This protein binds this small molecule.
Small molecule (SMILES): O=c1ccn([C@@H]2O[C@H](CO[P](=O)(O)O[C@H]3[C@@H](O)[C@H](n4ccc(=O)[nH]c4=O)O[C@@H]3CO[P](=O)(O)O[C@H]3[C@@H](O)[C@H](n4ccc(=O)[nH]c4=O)O[C@@H]3CO[P](=O)(O)O[C@H]3[C@@H](O)[C@H](n4ccc(=O)[nH]c4=O)O[C@@H]3CO)[C@@H](O)[C@H]2O)c(=O)[nH]1

Binding-site contacts:
Ligand atom C2' contacts residue LYS49 of chain 7.F at 4.0 Å.
Ligand atom C1' contacts residue LYS49 of chain 7.F at 3.8 Å.
Ligand atom O2 contacts residue LYS49 of chain 7.F at 3.0 Å (salt-bridge).
Ligand atom O2 contacts residue ARG57 of chain 7.F at 3.0 Å.
Ligand atom C2 contacts residue LYS49 of chain 7.F at 3.9 Å.
Ligand atom N1 contacts residue ARG57 of chain 7.F at 2.7 Å (salt-bridge).
Ligand atom N3 contacts residue ARG57 of chain 7.F at 3.1 Å.
Ligand atom N3 contacts residue ARG65 of chain 7.F at 3.3 Å (salt-bridge).
Ligand atom O2' contacts residue LYS49 of chain 7.F at 3.4 Å.
Ligand atom C5 contacts residue ARG57 of chain 7.F at 3.6 Å.
Ligand atom C1' contacts residue ARG57 of chain 7.F at 2.9 Å.
Ligand atom C4 contacts residue ARG65 of chain 7.F at 3.7 Å.
Ligand atom C2 contacts residue ARG57 of chain 7.F at 3.4 Å.
Ligand atom C4 contacts residue ARG57 of chain 7.F at 3.6 Å.
Ligand atom N1 contacts residue LYS49 of chain 7.F at 4.3 Å.
Ligand atom O4' contacts residue ARG57 of chain 7.F at 3.0 Å (salt-bridge).
Ligand atom O4 contacts residue ARG57 of chain 7.F at 3.2 Å (salt-bridge).
Ligand atom C2' contacts residue ARG57 of chain 7.F at 4.4 Å.
Ligand atom O4 contacts residue ARG65 of chain 7.F at 3.3 Å (salt-bridge).
Ligand atom C2 contacts residue ARG65 of chain 7.F at 4.4 Å.
Ligand atom C6 contacts residue ARG57 of chain 7.F at 2.9 Å.
Ligand atom O2 contacts residue ARG65 of chain 7.F at 4.0 Å.

Sequence of chain 7.F:
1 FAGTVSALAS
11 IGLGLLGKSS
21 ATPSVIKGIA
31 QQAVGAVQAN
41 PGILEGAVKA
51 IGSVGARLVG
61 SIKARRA